Sequence of chain 1.A:
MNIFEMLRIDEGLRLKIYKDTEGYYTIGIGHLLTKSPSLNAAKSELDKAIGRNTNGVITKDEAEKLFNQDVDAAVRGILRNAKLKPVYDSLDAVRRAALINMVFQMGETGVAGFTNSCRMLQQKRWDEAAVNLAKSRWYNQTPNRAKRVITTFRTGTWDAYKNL

A protein and the small-molecule ligand that binds it are described below.
Small molecule (SMILES): CC1(C)C=C(CSS(C)(=O)=O)C(C)(C)N1[O]

Binding-site contacts:
Ligand atom C3 contacts residue CYS118 of chain 1.A at 3.8 Å (hydrophobic).
Ligand atom S1 contacts residue CYS118 of chain 1.A at 2.0 Å (h-bond).
Ligand atom C4 contacts residue ALA112 of chain 1.A at 3.4 Å (hydrophobic).
Ligand atom C8 contacts residue GLN122 of chain 1.A at 3.8 Å.
Ligand atom C6 contacts residue THR115 of chain 1.A at 3.3 Å.
Ligand atom C8 contacts residue LYS83 of chain 1.A at 3.4 Å.
Ligand atom C9 contacts residue GLN122 of chain 1.A at 3.7 Å.
Ligand atom C2 contacts residue VAL87 of chain 1.A at 3.7 Å (hydrophobic).
Ligand atom S1 contacts residue VAL111 of chain 1.A at 4.0 Å.
Ligand atom S1 contacts residue ALA112 of chain 1.A at 3.1 Å (h-bond).
Ligand atom C1 contacts residue LYS83 of chain 1.A at 3.8 Å.
Ligand atom C9 contacts residue ARG119 of chain 1.A at 4.2 Å.
Ligand atom C8 contacts residue PRO86 of chain 1.A at 4.2 Å (hydrophobic).
Ligand atom S1 contacts residue THR115 of chain 1.A at 3.8 Å.
Ligand atom C8 contacts residue VAL87 of chain 1.A at 4.3 Å (hydrophobic).
Ligand atom C6 contacts residue CYS118 of chain 1.A at 4.3 Å (hydrophobic).
Ligand atom C1 contacts residue CYS118 of chain 1.A at 4.5 Å (hydrophobic).
Ligand atom C4 contacts residue LYS83 of chain 1.A at 3.7 Å.
Ligand atom C1 contacts residue VAL87 of chain 1.A at 4.2 Å (hydrophobic).
Ligand atom C7 contacts residue LYS83 of chain 1.A at 3.8 Å.
Ligand atom C2 contacts residue LYS83 of chain 1.A at 3.1 Å.
Ligand atom C4 contacts residue CYS118 of chain 1.A at 3.3 Å (hydrophobic).
Ligand atom C9 contacts residue CYS118 of chain 1.A at 4.1 Å (hydrophobic).
Ligand atom C3 contacts residue LYS83 of chain 1.A at 3.7 Å.
Ligand atom C9 contacts residue VAL87 of chain 1.A at 4.3 Å (hydrophobic).
Ligand atom C2 contacts residue CYS118 of chain 1.A at 3.7 Å (hydrophobic).
Ligand atom S1 contacts residue PHE114 of chain 1.A at 3.6 Å (h-bond).